Sequence of chain 25.A:
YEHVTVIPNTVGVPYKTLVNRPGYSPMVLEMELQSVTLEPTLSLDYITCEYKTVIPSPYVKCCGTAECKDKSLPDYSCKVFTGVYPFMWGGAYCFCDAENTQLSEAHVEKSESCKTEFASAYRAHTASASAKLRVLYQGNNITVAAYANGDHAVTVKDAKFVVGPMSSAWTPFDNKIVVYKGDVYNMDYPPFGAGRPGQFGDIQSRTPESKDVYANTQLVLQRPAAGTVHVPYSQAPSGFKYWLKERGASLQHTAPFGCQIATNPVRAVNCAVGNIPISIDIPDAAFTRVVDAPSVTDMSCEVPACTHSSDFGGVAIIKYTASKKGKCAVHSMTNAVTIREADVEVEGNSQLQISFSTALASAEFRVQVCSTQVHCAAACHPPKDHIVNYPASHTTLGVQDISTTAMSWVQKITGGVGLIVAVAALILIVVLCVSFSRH

Sequence of chain 25.B:
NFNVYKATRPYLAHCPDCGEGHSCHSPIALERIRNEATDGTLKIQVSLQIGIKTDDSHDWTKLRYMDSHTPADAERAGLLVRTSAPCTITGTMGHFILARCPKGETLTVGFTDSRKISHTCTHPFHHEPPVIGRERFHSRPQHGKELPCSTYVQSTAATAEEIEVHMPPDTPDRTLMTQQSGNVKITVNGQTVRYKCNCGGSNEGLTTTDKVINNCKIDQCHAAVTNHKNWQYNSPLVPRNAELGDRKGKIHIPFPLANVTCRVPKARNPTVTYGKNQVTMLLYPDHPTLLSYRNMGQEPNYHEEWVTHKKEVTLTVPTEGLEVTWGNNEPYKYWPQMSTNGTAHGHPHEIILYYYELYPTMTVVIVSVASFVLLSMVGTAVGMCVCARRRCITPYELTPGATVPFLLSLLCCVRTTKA

Binding-site contacts:
Ligand atom O7 contacts residue ASN259 of chain 25.B at 3.0 Å (h-bond).
Ligand atom C5 contacts residue THR116 of chain 25.A at 3.5 Å.
Ligand atom C2 contacts residue ASN259 of chain 25.B at 2.4 Å.
Ligand atom C6 contacts residue THR116 of chain 25.A at 3.5 Å.
Ligand atom C5 contacts residue ASN259 of chain 25.B at 3.7 Å.
Ligand atom O6 contacts residue PHE118 of chain 25.A at 3.9 Å.
Ligand atom C7 contacts residue ASN259 of chain 25.B at 3.1 Å.
Ligand atom C4 contacts residue ASN259 of chain 25.B at 4.2 Å.
Ligand atom C1 contacts residue THR116 of chain 25.A at 3.3 Å.
Ligand atom O6 contacts residue LYS115 of chain 25.A at 4.4 Å.
Ligand atom C8 contacts residue ASN259 of chain 25.B at 4.1 Å.
Ligand atom C6 contacts residue LYS115 of chain 25.A at 3.9 Å.
Ligand atom N2 contacts residue ASN259 of chain 25.B at 2.9 Å (h-bond).
Ligand atom C1 contacts residue ASN259 of chain 25.B at 1.4 Å.
Ligand atom O5 contacts residue THR116 of chain 25.A at 2.6 Å (h-bond).
Ligand atom C6 contacts residue PHE118 of chain 25.A at 4.4 Å (hydrophobic).
Ligand atom O5 contacts residue ASN259 of chain 25.B at 2.4 Å (h-bond).
Ligand atom C3 contacts residue ASN259 of chain 25.B at 3.8 Å.

The protein below binds the small molecule below.
Small molecule (SMILES): CC(=O)N[C@@H]1[C@@H](O)[C@H](O)[C@@H](CO)O[C@H]1O